Sequence of chain 1.F:
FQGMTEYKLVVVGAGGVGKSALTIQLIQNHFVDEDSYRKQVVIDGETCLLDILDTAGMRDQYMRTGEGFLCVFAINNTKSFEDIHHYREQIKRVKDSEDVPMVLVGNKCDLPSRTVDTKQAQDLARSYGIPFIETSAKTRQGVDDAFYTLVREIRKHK

A protein and the small-molecule ligand that binds it are described below.
Small molecule (SMILES): Nc1nc2c(ncn2[C@@H]2O[C@H](CO[P](=O)(O)O[P](=O)(O)NP(=O)(O)O)[C@@H](O)[C@H]2O)c(=O)[nH]1

Binding-site contacts:
Ligand atom O2G contacts residue GLY63 of chain 1.F at 3.2 Å (h-bond).
Ligand atom N3B contacts residue GLY16 of chain 1.F at 3.2 Å (h-bond).
Ligand atom O2' contacts residue ASP33 of chain 1.F at 2.9 Å (salt-bridge).
Ligand atom O2B contacts residue LYS19 of chain 1.F at 2.6 Å (salt-bridge).
Ligand atom O2' contacts residue VAL32 of chain 1.F at 2.8 Å (h-bond).
Ligand atom N2 contacts residue LEU123 of chain 1.F at 3.6 Å.
Ligand atom O1B contacts residue MG1 of chain 1.V at 2.7 Å.
Ligand atom O3' contacts residue GLU34 of chain 1.F at 3.6 Å.
Ligand atom O1A contacts residue SER20 of chain 1.F at 3.3 Å (h-bond).
Ligand atom O6 contacts residue ASN119 of chain 1.F at 3.1 Å (h-bond).
Ligand atom O1B contacts residue SER20 of chain 1.F at 3.1 Å (h-bond).
Ligand atom O3' contacts residue ASP33 of chain 1.F at 3.1 Å (salt-bridge).
Ligand atom N7 contacts residue GLY18 of chain 1.F at 3.7 Å.
Ligand atom C6 contacts residue ASP122 of chain 1.F at 3.7 Å.
Ligand atom N7 contacts residue ALA149 of chain 1.F at 3.7 Å.
Ligand atom O2B contacts residue VAL17 of chain 1.F at 3.5 Å (h-bond).
Ligand atom O4' contacts residue LYS120 of chain 1.F at 3.1 Å (salt-bridge).
Ligand atom O6 contacts residue ASP122 of chain 1.F at 3.6 Å.
Ligand atom O3A contacts residue GLY18 of chain 1.F at 3.0 Å (h-bond).
Ligand atom C2' contacts residue VAL32 of chain 1.F at 3.6 Å (hydrophobic).
Ligand atom N1 contacts residue ASP122 of chain 1.F at 2.8 Å (salt-bridge).
Ligand atom O6 contacts residue LYS150 of chain 1.F at 3.7 Å.
Ligand atom N7 contacts residue ASN119 of chain 1.F at 2.9 Å (h-bond).
Ligand atom O6 contacts residue LYS120 of chain 1.F at 3.4 Å (salt-bridge).
Ligand atom C8 contacts residue GLY18 of chain 1.F at 3.5 Å.
Ligand atom N7 contacts residue ALA21 of chain 1.F at 3.7 Å.
Ligand atom O6 contacts residue ALA149 of chain 1.F at 2.7 Å (h-bond).
Ligand atom O6 contacts residue SER148 of chain 1.F at 3.3 Å.
Ligand atom O2B contacts residue GLY18 of chain 1.F at 3.2 Å (h-bond).
Ligand atom C8 contacts residue ALA21 of chain 1.F at 3.5 Å (hydrophobic).
Ligand atom C2 contacts residue ASP122 of chain 1.F at 3.7 Å.
Ligand atom O2' contacts residue PHE31 of chain 1.F at 3.5 Å.
Ligand atom N2 contacts residue ASP122 of chain 1.F at 3.0 Å (salt-bridge).
Ligand atom O1A contacts residue GLY18 of chain 1.F at 3.5 Å.
Ligand atom O1A contacts residue ALA21 of chain 1.F at 2.9 Å (h-bond).
Ligand atom O2G contacts residue LYS19 of chain 1.F at 2.6 Å (salt-bridge).
Ligand atom C6 contacts residue LYS120 of chain 1.F at 3.7 Å.
Ligand atom C5 contacts residue ASN119 of chain 1.F at 3.4 Å.
Ligand atom O2B contacts residue GLY16 of chain 1.F at 3.7 Å.
Ligand atom O1G contacts residue MG1 of chain 1.V at 2.4 Å.